The small molecule below binds the protein below.
Small molecule (SMILES): CC(=O)N[C@@H]1[C@@H](O)[C@H](O)[C@@H](CO)O[C@H]1O

Binding-site contacts:
Ligand atom O7 contacts residue LYS62 of chain 2.A at 4.3 Å.
Ligand atom C2 contacts residue ASN65 of chain 2.A at 2.3 Å.
Ligand atom C8 contacts residue ILE392 of chain 2.A at 4.0 Å (hydrophobic).
Ligand atom O7 contacts residue ASN65 of chain 2.A at 3.3 Å (h-bond).
Ligand atom O5 contacts residue ASN65 of chain 2.A at 2.4 Å (h-bond).
Ligand atom N2 contacts residue ASN65 of chain 2.A at 2.8 Å (h-bond).
Ligand atom C4 contacts residue ASN65 of chain 2.A at 4.1 Å.
Ligand atom C1 contacts residue ASN65 of chain 2.A at 1.4 Å.
Ligand atom C3 contacts residue ASN65 of chain 2.A at 3.7 Å.
Ligand atom C7 contacts residue ILE361 of chain 2.A at 4.2 Å (hydrophobic).
Ligand atom N2 contacts residue ILE361 of chain 2.A at 3.9 Å.
Ligand atom C8 contacts residue ILE361 of chain 2.A at 3.9 Å (hydrophobic).
Ligand atom C5 contacts residue ASN65 of chain 2.A at 3.6 Å.
Ligand atom C8 contacts residue LYS62 of chain 2.A at 4.2 Å.
Ligand atom C8 contacts residue ASN65 of chain 2.A at 4.4 Å.
Ligand atom C7 contacts residue ASN65 of chain 2.A at 3.3 Å.

Sequence of chain 2.A:
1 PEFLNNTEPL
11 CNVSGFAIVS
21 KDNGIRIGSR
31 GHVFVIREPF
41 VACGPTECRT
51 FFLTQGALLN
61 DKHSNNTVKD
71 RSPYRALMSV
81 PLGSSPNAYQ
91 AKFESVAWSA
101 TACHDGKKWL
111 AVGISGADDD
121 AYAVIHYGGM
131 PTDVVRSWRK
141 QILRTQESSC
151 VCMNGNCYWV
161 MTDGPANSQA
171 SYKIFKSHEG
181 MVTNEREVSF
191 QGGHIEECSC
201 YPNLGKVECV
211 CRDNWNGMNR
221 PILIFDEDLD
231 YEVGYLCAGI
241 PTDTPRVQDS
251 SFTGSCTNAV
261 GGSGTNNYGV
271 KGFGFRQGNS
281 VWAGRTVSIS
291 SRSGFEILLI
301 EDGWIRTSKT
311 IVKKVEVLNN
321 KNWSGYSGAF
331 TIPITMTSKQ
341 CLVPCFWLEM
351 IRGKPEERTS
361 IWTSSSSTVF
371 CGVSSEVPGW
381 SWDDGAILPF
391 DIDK